This small molecule binds to this protein.
Small molecule (SMILES): CC(=O)N[C@@H]1[C@@H](O)[C@H](O)[C@@H](CO)O[C@H]1O

Binding-site contacts:
Ligand atom C5 contacts residue THR29 of chain 2.A at 4.2 Å.
Ligand atom C4 contacts residue ASN27 of chain 2.A at 4.3 Å.
Ligand atom O5 contacts residue ASN27 of chain 2.A at 2.3 Å (h-bond).
Ligand atom C5 contacts residue ASN27 of chain 2.A at 3.6 Å.
Ligand atom C2 contacts residue ASN27 of chain 2.A at 2.6 Å.
Ligand atom C1 contacts residue ASN27 of chain 2.A at 1.5 Å.
Ligand atom C3 contacts residue ASN27 of chain 2.A at 3.9 Å.
Ligand atom O7 contacts residue ASN27 of chain 2.A at 2.9 Å (h-bond).
Ligand atom C7 contacts residue ASN27 of chain 2.A at 3.3 Å.
Ligand atom N2 contacts residue ASN27 of chain 2.A at 3.1 Å (h-bond).
Ligand atom C6 contacts residue THR29 of chain 2.A at 4.5 Å.

Sequence of chain 2.A:
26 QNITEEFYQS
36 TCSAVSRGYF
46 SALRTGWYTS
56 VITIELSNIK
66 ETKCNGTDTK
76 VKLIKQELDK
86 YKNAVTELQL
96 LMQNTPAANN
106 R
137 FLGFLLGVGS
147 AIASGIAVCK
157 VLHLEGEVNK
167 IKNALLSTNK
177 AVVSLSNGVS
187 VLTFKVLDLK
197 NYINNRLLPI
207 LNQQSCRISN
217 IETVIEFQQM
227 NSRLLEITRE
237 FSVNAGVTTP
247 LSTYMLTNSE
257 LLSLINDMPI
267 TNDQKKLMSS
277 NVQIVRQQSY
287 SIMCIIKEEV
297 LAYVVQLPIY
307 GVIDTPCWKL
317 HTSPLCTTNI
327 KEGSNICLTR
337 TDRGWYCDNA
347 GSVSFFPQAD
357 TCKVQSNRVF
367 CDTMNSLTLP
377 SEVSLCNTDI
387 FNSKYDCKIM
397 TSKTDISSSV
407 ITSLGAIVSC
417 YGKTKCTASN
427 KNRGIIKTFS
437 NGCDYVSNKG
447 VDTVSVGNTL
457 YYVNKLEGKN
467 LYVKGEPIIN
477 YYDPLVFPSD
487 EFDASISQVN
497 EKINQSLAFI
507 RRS